Sequence of chain 1.B:
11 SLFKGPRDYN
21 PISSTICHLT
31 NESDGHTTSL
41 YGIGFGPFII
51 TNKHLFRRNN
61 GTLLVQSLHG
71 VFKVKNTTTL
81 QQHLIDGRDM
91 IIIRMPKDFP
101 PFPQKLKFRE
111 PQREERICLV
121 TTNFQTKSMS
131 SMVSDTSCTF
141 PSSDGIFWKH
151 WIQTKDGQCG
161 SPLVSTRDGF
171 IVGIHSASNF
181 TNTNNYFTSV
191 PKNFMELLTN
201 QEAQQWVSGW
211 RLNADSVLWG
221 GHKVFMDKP

Binding-site contacts:
Ligand atom CE2 contacts residue PRO229 of chain 1.B at 3.1 Å (hydrophobic).
Ligand atom CA contacts residue PHE225 of chain 1.B at 3.0 Å (hydrophobic).
Ligand atom OE2 contacts residue TYR186 of chain 1.B at 2.4 Å (h-bond).
Ligand atom CE1 contacts residue VAL224 of chain 1.B at 3.3 Å (hydrophobic).
Ligand atom O contacts residue PHE225 of chain 1.B at 2.7 Å (h-bond).
Ligand atom CA contacts residue SER178 of chain 1.B at 3.4 Å.
Ligand atom CD1 contacts residue HIS54 of chain 1.B at 3.4 Å.
Ligand atom N contacts residue SER178 of chain 1.B at 2.9 Å (h-bond).
Ligand atom O contacts residue HIS222 of chain 1.B at 2.7 Å (h-bond).
Ligand atom OE2 contacts residue ASN179 of chain 1.B at 3.5 Å (h-bond).
Ligand atom NE2 contacts residue THR154 of chain 1.B at 2.8 Å (h-bond).
Ligand atom CG contacts residue HIS54 of chain 1.B at 3.5 Å.
Ligand atom CD contacts residue ASN179 of chain 1.B at 3.4 Å.
Ligand atom CD2 contacts residue PHE225 of chain 1.B at 3.5 Å (hydrophobic).
Ligand atom CE2 contacts residue VAL224 of chain 1.B at 3.4 Å (hydrophobic).
Ligand atom CD1 contacts residue SER176 of chain 1.B at 3.2 Å.
Ligand atom NE2 contacts residue ASP156 of chain 1.B at 3.2 Å (salt-bridge).
Ligand atom C contacts residue PHE225 of chain 1.B at 3.5 Å (hydrophobic).
Ligand atom OE1 contacts residue ASN179 of chain 1.B at 3.0 Å (h-bond).
Ligand atom O contacts residue SER178 of chain 1.B at 3.0 Å (h-bond).
Ligand atom N contacts residue PHE225 of chain 1.B at 2.9 Å (h-bond).
Ligand atom OE1 contacts residue HIS175 of chain 1.B at 2.8 Å (h-bond).
Ligand atom CE1 contacts residue ASP89 of chain 1.B at 3.2 Å.
Ligand atom CA contacts residue LYS223 of chain 1.B at 3.3 Å.
Ligand atom O contacts residue VAL224 of chain 1.B at 3.3 Å.
Ligand atom CZ contacts residue TRP219 of chain 1.B at 3.5 Å (hydrophobic).
Ligand atom CZ contacts residue VAL224 of chain 1.B at 3.2 Å (hydrophobic).
Ligand atom N contacts residue LYS223 of chain 1.B at 2.8 Å (salt-bridge).
Ligand atom CD2 contacts residue TYR186 of chain 1.B at 3.3 Å (hydrophobic).
Ligand atom CD2 contacts residue ASP227 of chain 1.B at 3.3 Å.
Ligand atom CD contacts residue TYR186 of chain 1.B at 3.4 Å (hydrophobic).
Ligand atom CD1 contacts residue HIS222 of chain 1.B at 3.5 Å.
Ligand atom OE2 contacts residue ASN184 of chain 1.B at 2.9 Å (h-bond).
Ligand atom CG contacts residue ASP156 of chain 1.B at 3.3 Å.
Ligand atom O contacts residue CYS159 of chain 1.B at 2.7 Å (h-bond).
Ligand atom NE2 contacts residue LYS155 of chain 1.B at 3.3 Å.
Ligand atom O contacts residue ALA177 of chain 1.B at 3.2 Å.
Ligand atom CA contacts residue SER176 of chain 1.B at 3.5 Å.
Ligand atom O contacts residue MET226 of chain 1.B at 3.5 Å (h-bond).
Ligand atom CD2 contacts residue LYS228 of chain 1.B at 3.3 Å.

The protein below binds the small molecule below.
Small molecule (SMILES): CC(=O)N[C@@H](CCC(=O)O)C(=O)N[C@@H](CC(N)=O)C(=O)N[C@@H](CC(C)C)C(=O)N[C@@H](Cc1ccc(O)cc1)C(=O)N[C@@H](Cc1ccccc1)C(=O)N[C@H](C=O)CCC(N)=O